Sequence of chain 1.A:
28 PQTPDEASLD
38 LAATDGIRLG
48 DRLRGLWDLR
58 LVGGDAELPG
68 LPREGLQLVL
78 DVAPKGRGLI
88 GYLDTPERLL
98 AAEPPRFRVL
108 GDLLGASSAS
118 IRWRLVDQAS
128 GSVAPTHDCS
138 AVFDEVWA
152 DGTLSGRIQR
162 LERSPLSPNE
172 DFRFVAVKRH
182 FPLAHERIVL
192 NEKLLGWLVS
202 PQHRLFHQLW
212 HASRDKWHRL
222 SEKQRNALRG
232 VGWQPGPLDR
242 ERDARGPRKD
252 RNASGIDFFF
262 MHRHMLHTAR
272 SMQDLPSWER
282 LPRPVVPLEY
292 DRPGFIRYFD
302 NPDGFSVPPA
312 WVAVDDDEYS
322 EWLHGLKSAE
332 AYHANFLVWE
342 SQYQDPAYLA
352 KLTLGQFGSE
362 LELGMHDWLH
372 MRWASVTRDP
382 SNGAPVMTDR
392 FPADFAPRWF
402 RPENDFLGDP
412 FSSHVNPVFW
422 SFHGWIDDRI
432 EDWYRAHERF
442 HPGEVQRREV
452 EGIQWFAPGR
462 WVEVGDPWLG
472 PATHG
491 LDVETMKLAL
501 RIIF

Binding-site contacts:
Ligand atom CD1 contacts residue GLY409 of chain 1.A at 4.3 Å.
Ligand atom CD2 contacts residue HIS367 of chain 1.A at 4.2 Å.
Ligand atom CE2 contacts residue PRO411 of chain 1.A at 3.7 Å (hydrophobic).
Ligand atom CE1 contacts residue ASP410 of chain 1.A at 4.2 Å.
Ligand atom CE1 contacts residue HIS371 of chain 1.A at 3.1 Å.
Ligand atom OXT contacts residue MET372 of chain 1.A at 3.7 Å.
Ligand atom C contacts residue MET372 of chain 1.A at 4.2 Å (hydrophobic).
Ligand atom CE1 contacts residue LEU408 of chain 1.A at 3.5 Å (hydrophobic).
Ligand atom CE2 contacts residue HIS367 of chain 1.A at 4.1 Å.
Ligand atom CB contacts residue ASP368 of chain 1.A at 3.8 Å.
Ligand atom CD2 contacts residue ASP368 of chain 1.A at 4.4 Å.
Ligand atom CG contacts residue ASP368 of chain 1.A at 4.3 Å.
Ligand atom CZ contacts residue HIS212 of chain 1.A at 4.5 Å.
Ligand atom OH contacts residue ZN1 of chain 1.C at 3.5 Å.
Ligand atom OH contacts residue HIS212 of chain 1.A at 4.0 Å.
Ligand atom CZ contacts residue PRO411 of chain 1.A at 3.7 Å (hydrophobic).
Ligand atom CZ contacts residue ZN1 of chain 1.D at 4.2 Å.
Ligand atom CD1 contacts residue LEU408 of chain 1.A at 3.5 Å (hydrophobic).
Ligand atom CA contacts residue GLY409 of chain 1.A at 3.9 Å.
Ligand atom OH contacts residue SER414 of chain 1.A at 2.8 Å (h-bond).
Ligand atom CE2 contacts residue HIS212 of chain 1.A at 4.0 Å.
Ligand atom OH contacts residue HIS208 of chain 1.A at 3.0 Å.
Ligand atom OH contacts residue PRO411 of chain 1.A at 3.3 Å.
Ligand atom CZ contacts residue SER414 of chain 1.A at 3.6 Å.
Ligand atom CZ contacts residue HIS371 of chain 1.A at 3.8 Å.
Ligand atom CZ contacts residue HIS367 of chain 1.A at 4.3 Å.
Ligand atom OXT contacts residue ASP368 of chain 1.A at 3.4 Å (salt-bridge).
Ligand atom CE1 contacts residue ZN1 of chain 1.D at 4.4 Å.
Ligand atom OH contacts residue HIS371 of chain 1.A at 3.8 Å.
Ligand atom CD1 contacts residue HIS371 of chain 1.A at 3.5 Å.
Ligand atom N contacts residue ASP410 of chain 1.A at 4.0 Å.
Ligand atom O contacts residue MET372 of chain 1.A at 4.2 Å.
Ligand atom CE1 contacts residue PRO411 of chain 1.A at 4.0 Å (hydrophobic).
Ligand atom CD2 contacts residue PRO411 of chain 1.A at 4.3 Å (hydrophobic).
Ligand atom CZ contacts residue ASP410 of chain 1.A at 4.4 Å.
Ligand atom CZ contacts residue ZN1 of chain 1.C at 4.4 Å.
Ligand atom N contacts residue GLY409 of chain 1.A at 2.5 Å (h-bond).
Ligand atom OH contacts residue ZN1 of chain 1.D at 3.8 Å.
Ligand atom CZ contacts residue HIS208 of chain 1.A at 4.4 Å.
Ligand atom CE1 contacts residue SER414 of chain 1.A at 3.6 Å.

A protein and the small-molecule ligand that binds it are described below.
Small molecule (SMILES): N[C@@H](Cc1ccc(O)cc1)C(=O)O